A protein and the small-molecule ligand that binds it are described below.
Small molecule (SMILES): CC(C)C[C@H](NC(=O)[C@H](CC(=O)O)NC(=O)[C@H](CCC(=O)O)NC(=O)[C@@H]1CCCN1C(=O)[C@@H](NC(=O)[C@H](C)NC(=O)[C@@H](N)CC(=O)O)[C@@H](C)O)C(=O)NCC(=O)N[C@@H](C)C(=O)N[C@@H](CCCCN)C(=O)N[C@@H](C)C(N)=O

Sequence of chain 1.A:
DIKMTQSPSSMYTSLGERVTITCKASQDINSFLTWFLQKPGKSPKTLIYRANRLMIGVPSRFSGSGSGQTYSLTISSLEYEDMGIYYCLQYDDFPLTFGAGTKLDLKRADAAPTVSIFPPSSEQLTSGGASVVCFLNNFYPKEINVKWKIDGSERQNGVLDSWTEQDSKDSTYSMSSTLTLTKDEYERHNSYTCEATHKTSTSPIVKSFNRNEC

Sequence of chain 1.B:
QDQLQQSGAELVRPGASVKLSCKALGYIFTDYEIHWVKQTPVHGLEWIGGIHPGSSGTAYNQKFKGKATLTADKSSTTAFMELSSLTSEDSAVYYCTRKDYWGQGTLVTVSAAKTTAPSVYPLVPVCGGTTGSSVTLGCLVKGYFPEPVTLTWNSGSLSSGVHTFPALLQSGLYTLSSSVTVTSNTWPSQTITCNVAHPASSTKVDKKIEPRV

Binding-site contacts:
Ligand atom O contacts residue TYR32 of chain 1.B at 2.6 Å (h-bond).
Ligand atom CB contacts residue ARG50 of chain 1.A at 3.4 Å.
Ligand atom N contacts residue GLY50 of chain 1.B at 3.2 Å (h-bond).
Ligand atom O contacts residue LYS99 of chain 1.B at 2.7 Å (salt-bridge).
Ligand atom O contacts residue TYR49 of chain 1.A at 3.6 Å (h-bond).
Ligand atom CA contacts residue GLU33 of chain 1.B at 3.3 Å.
Ligand atom O contacts residue LYS99 of chain 1.B at 3.2 Å (salt-bridge).
Ligand atom O contacts residue PHE32 of chain 1.A at 3.4 Å.
Ligand atom CD1 contacts residue TYR91 of chain 1.A at 3.2 Å (hydrophobic).
Ligand atom O contacts residue TYR91 of chain 1.A at 3.6 Å (h-bond).
Ligand atom O contacts residue ALA59 of chain 1.B at 3.1 Å.
Ligand atom N contacts residue GLY57 of chain 1.B at 2.9 Å (h-bond).
Ligand atom C contacts residue TYR91 of chain 1.A at 3.4 Å (hydrophobic).
Ligand atom OD2 contacts residue TYR49 of chain 1.A at 3.3 Å.
Ligand atom OE2 contacts residue TYR49 of chain 1.A at 3.5 Å.
Ligand atom CA contacts residue TYR49 of chain 1.A at 3.6 Å (hydrophobic).
Ligand atom OD2 contacts residue TYR32 of chain 1.B at 3.4 Å.
Ligand atom O contacts residue GLU33 of chain 1.B at 3.5 Å (salt-bridge).
Ligand atom N contacts residue THR58 of chain 1.B at 3.3 Å.
Ligand atom CA contacts residue TYR91 of chain 1.A at 3.4 Å (hydrophobic).
Ligand atom CA contacts residue HIS52 of chain 1.B at 3.5 Å.
Ligand atom O contacts residue TYR91 of chain 1.A at 3.3 Å.
Ligand atom CG contacts residue SER55 of chain 1.B at 3.1 Å.
Ligand atom CA contacts residue THR58 of chain 1.B at 3.6 Å.
Ligand atom N contacts residue ILE51 of chain 1.B at 3.4 Å (h-bond).
Ligand atom OD2 contacts residue ILE56 of chain 1.A at 3.5 Å (h-bond).
Ligand atom CB contacts residue ASP100 of chain 1.B at 3.6 Å.
Ligand atom C contacts residue THR58 of chain 1.B at 3.6 Å.
Ligand atom C contacts residue GLU33 of chain 1.B at 3.2 Å.
Ligand atom O contacts residue PHE94 of chain 1.A at 3.1 Å.
Ligand atom N contacts residue GLU33 of chain 1.B at 3.2 Å (salt-bridge).
Ligand atom O contacts residue GLU33 of chain 1.B at 2.5 Å (salt-bridge).
Ligand atom CB contacts residue THR58 of chain 1.B at 3.6 Å.
Ligand atom N contacts residue GLU33 of chain 1.B at 3.1 Å (salt-bridge).
Ligand atom C contacts residue GLU33 of chain 1.B at 3.4 Å.
Ligand atom CD contacts residue SER55 of chain 1.B at 3.3 Å.
Ligand atom CD1 contacts residue ASP92 of chain 1.A at 3.3 Å.
Ligand atom CB contacts residue TYR49 of chain 1.A at 3.5 Å (hydrophobic).
Ligand atom OE1 contacts residue ARG50 of chain 1.A at 3.0 Å (salt-bridge).
Ligand atom C contacts residue GLU33 of chain 1.B at 3.4 Å.